Binding-site contacts:
Ligand atom C5 contacts residue ASN12 of chain 1.E at 4.1 Å.
Ligand atom O7 contacts residue ASN12 of chain 1.E at 3.6 Å.
Ligand atom N2 contacts residue ASN12 of chain 1.E at 3.8 Å.
Ligand atom O5 contacts residue ASN12 of chain 1.E at 2.7 Å (h-bond).
Ligand atom C2 contacts residue ASN12 of chain 1.E at 3.3 Å.
Ligand atom C7 contacts residue ASN12 of chain 1.E at 3.9 Å.
Ligand atom C1 contacts residue ASN12 of chain 1.E at 2.2 Å.

This small molecule binds to this protein.
Small molecule (SMILES): CC(=O)N[C@H]1[C@H](O[C@H]2[C@H](O)[C@@H](NC(C)=O)CO[C@@H]2CO)O[C@H](CO)[C@@H](O)[C@@H]1O

Sequence of chain 1.E:
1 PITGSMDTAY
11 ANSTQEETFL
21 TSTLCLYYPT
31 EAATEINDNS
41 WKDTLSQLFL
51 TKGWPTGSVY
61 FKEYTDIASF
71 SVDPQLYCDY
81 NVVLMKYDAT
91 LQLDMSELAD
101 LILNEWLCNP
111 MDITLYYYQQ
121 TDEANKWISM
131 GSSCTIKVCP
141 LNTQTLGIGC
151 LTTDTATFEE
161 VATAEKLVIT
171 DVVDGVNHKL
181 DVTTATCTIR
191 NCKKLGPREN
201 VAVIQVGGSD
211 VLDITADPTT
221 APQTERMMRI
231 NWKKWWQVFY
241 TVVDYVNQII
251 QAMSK